This small molecule binds to this protein.
Small molecule (SMILES): Cc1cccc(O)c1

Sequence of chain 1.D:
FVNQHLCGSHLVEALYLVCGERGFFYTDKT

Binding-site contacts:
Ligand atom C1 contacts residue GLU21 of chain 1.D at 3.5 Å.
Ligand atom O1 contacts residue GLU21 of chain 1.D at 2.7 Å (salt-bridge).
Ligand atom O1 contacts residue GLY23 of chain 1.D at 3.3 Å (h-bond).
Ligand atom C6 contacts residue GLU21 of chain 1.D at 3.5 Å.
Ligand atom O1 contacts residue GLY20 of chain 1.D at 3.5 Å (h-bond).
Ligand atom O1 contacts residue ARG22 of chain 1.D at 3.9 Å.